Binding-site contacts:
Ligand atom CB contacts residue LEU13 of chain 4.A at 4.0 Å (hydrophobic).
Ligand atom O contacts residue SER33 of chain 4.A at 4.1 Å.
Ligand atom NE2 contacts residue ALA74 of chain 4.A at 4.0 Å.
Ligand atom CE1 contacts residue SER76 of chain 4.A at 3.8 Å.
Ligand atom CG contacts residue TRP67 of chain 4.A at 3.8 Å (hydrophobic).
Ligand atom CA contacts residue ALA34 of chain 4.A at 3.8 Å (hydrophobic).
Ligand atom CB contacts residue TRP67 of chain 4.A at 3.8 Å (hydrophobic).
Ligand atom N contacts residue SER40 of chain 4.A at 3.3 Å.
Ligand atom CD contacts residue TRP67 of chain 4.A at 4.1 Å (hydrophobic).
Ligand atom C contacts residue SER33 of chain 4.A at 3.7 Å.
Ligand atom N contacts residue ALA34 of chain 4.A at 4.1 Å.
Ligand atom NE2 contacts residue TRP96 of chain 4.A at 3.5 Å.
Ligand atom CB contacts residue TRP108 of chain 2.A at 4.1 Å (hydrophobic).
Ligand atom CA contacts residue TRP67 of chain 4.A at 3.9 Å (hydrophobic).
Ligand atom CB contacts residue TRP67 of chain 4.A at 3.6 Å (hydrophobic).
Ligand atom OE1 contacts residue TRP67 of chain 4.A at 3.6 Å.
Ligand atom CD2 contacts residue ALA74 of chain 4.A at 4.1 Å (hydrophobic).
Ligand atom CG contacts residue TYR42 of chain 4.A at 3.8 Å (hydrophobic).
Ligand atom CD2 contacts residue SER76 of chain 4.A at 3.6 Å.
Ligand atom CA contacts residue TRP108 of chain 2.A at 4.1 Å (hydrophobic).
Ligand atom O contacts residue TRP67 of chain 4.A at 4.1 Å.
Ligand atom CG contacts residue ALA74 of chain 4.A at 3.6 Å (hydrophobic).
Ligand atom CE1 contacts residue TRP67 of chain 4.A at 3.5 Å (hydrophobic).
Ligand atom NE2 contacts residue LEU98 of chain 4.A at 4.0 Å.
Ligand atom NE2 contacts residue TRP80 of chain 4.A at 4.1 Å.
Ligand atom CG contacts residue TRP67 of chain 4.A at 3.9 Å (hydrophobic).
Ligand atom OE1 contacts residue LEU98 of chain 4.A at 3.6 Å.
Ligand atom CH3 contacts residue LYS109 of chain 2.A at 4.0 Å.
Ligand atom CB contacts residue TYR42 of chain 4.A at 3.2 Å (hydrophobic).
Ligand atom O contacts residue ARG72 of chain 4.A at 3.7 Å.
Ligand atom N contacts residue ALA34 of chain 4.A at 3.9 Å.
Ligand atom OE1 contacts residue THR78 of chain 4.A at 2.7 Å (h-bond).
Ligand atom NE2 contacts residue SER76 of chain 4.A at 2.8 Å (h-bond).
Ligand atom O contacts residue SER33 of chain 4.A at 2.6 Å (h-bond).
Ligand atom CD contacts residue ALA74 of chain 4.A at 3.7 Å (hydrophobic).
Ligand atom NE2 contacts residue TRP67 of chain 4.A at 3.7 Å.
Ligand atom NE2 contacts residue THR78 of chain 4.A at 3.9 Å.
Ligand atom CD contacts residue THR78 of chain 4.A at 3.8 Å.
Ligand atom N contacts residue SER33 of chain 4.A at 3.8 Å.
Ligand atom CD contacts residue ARG72 of chain 4.A at 3.6 Å.

Sequence of chain 2.A:
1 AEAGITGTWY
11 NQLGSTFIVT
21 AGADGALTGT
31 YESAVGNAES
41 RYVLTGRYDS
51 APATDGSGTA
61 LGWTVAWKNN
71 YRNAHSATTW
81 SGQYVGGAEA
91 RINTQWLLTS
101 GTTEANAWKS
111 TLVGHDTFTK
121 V

Sequence of chain 4.A:
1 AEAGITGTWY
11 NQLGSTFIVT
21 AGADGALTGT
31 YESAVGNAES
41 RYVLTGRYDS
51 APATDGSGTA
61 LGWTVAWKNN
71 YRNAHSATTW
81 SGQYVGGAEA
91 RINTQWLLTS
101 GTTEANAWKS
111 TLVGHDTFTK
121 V

This small molecule binds to this protein.
Small molecule (SMILES): CC(=O)N[C@@H](CS)C(=O)N[C@@H](Cc1c[nH]cn1)C(=O)N1CCC[C@H]1C(=O)N[C@@H](CCC(N)=O)C(=O)NCC(=O)N1CCC[C@H]1C(=O)N1CCC[C@H]1C(=O)N[C@@H](CS)C(N)=O